Binding-site contacts:
Ligand atom O5 contacts residue LYS923 of chain 1.A at 3.3 Å (salt-bridge).
Ligand atom O4 contacts residue ASP764 of chain 1.A at 4.3 Å.
Ligand atom C4 contacts residue ASP764 of chain 1.A at 4.0 Å.
Ligand atom C2 contacts residue ASN898 of chain 1.A at 3.8 Å.
Ligand atom O2 contacts residue GLN895 of chain 1.A at 4.5 Å.
Ligand atom O2 contacts residue THR896 of chain 1.A at 3.3 Å.
Ligand atom O1 contacts residue ALA900 of chain 1.A at 4.3 Å.
Ligand atom C5 contacts residue ALA924 of chain 1.A at 4.3 Å (hydrophobic).
Ligand atom C6 contacts residue LYS923 of chain 1.A at 4.3 Å.
Ligand atom O5 contacts residue ILE922 of chain 1.A at 3.3 Å.
Ligand atom O2 contacts residue ASN898 of chain 1.A at 3.7 Å.
Ligand atom C2 contacts residue PRO897 of chain 1.A at 4.2 Å (hydrophobic).
Ligand atom C6 contacts residue ALA924 of chain 1.A at 4.4 Å (hydrophobic).
Ligand atom O3 contacts residue ASP764 of chain 1.A at 3.0 Å (salt-bridge).
Ligand atom O4 contacts residue ARG899 of chain 1.A at 3.2 Å.
Ligand atom C6 contacts residue ILE922 of chain 1.A at 4.1 Å (hydrophobic).
Ligand atom C2 contacts residue THR896 of chain 1.A at 3.5 Å.
Ligand atom O1 contacts residue THR896 of chain 1.A at 3.2 Å (h-bond).
Ligand atom O1 contacts residue PRO897 of chain 1.A at 3.7 Å.
Ligand atom O3 contacts residue ARG899 of chain 1.A at 3.9 Å.
Ligand atom O1 contacts residue ASN898 of chain 1.A at 2.9 Å (h-bond).
Ligand atom C3 contacts residue THR896 of chain 1.A at 4.4 Å.
Ligand atom O4 contacts residue THR896 of chain 1.A at 4.5 Å.
Ligand atom O5 contacts residue ALA924 of chain 1.A at 3.4 Å (h-bond).
Ligand atom O2 contacts residue PRO897 of chain 1.A at 3.7 Å.
Ligand atom C4 contacts residue ARG899 of chain 1.A at 3.9 Å.
Ligand atom C2 contacts residue ARG899 of chain 1.A at 3.6 Å.
Ligand atom N2 contacts residue ASN898 of chain 1.A at 4.0 Å.
Ligand atom C3 contacts residue ALA924 of chain 1.A at 4.2 Å (hydrophobic).
Ligand atom C1 contacts residue THR896 of chain 1.A at 4.3 Å.
Ligand atom C1 contacts residue ARG899 of chain 1.A at 4.1 Å.
Ligand atom N1 contacts residue THR896 of chain 1.A at 4.4 Å.
Ligand atom N2 contacts residue ILE922 of chain 1.A at 4.3 Å.
Ligand atom O4 contacts residue GLN859 of chain 1.A at 4.2 Å.
Ligand atom O1 contacts residue ARG899 of chain 1.A at 2.4 Å (salt-bridge).

Sequence of chain 1.A:
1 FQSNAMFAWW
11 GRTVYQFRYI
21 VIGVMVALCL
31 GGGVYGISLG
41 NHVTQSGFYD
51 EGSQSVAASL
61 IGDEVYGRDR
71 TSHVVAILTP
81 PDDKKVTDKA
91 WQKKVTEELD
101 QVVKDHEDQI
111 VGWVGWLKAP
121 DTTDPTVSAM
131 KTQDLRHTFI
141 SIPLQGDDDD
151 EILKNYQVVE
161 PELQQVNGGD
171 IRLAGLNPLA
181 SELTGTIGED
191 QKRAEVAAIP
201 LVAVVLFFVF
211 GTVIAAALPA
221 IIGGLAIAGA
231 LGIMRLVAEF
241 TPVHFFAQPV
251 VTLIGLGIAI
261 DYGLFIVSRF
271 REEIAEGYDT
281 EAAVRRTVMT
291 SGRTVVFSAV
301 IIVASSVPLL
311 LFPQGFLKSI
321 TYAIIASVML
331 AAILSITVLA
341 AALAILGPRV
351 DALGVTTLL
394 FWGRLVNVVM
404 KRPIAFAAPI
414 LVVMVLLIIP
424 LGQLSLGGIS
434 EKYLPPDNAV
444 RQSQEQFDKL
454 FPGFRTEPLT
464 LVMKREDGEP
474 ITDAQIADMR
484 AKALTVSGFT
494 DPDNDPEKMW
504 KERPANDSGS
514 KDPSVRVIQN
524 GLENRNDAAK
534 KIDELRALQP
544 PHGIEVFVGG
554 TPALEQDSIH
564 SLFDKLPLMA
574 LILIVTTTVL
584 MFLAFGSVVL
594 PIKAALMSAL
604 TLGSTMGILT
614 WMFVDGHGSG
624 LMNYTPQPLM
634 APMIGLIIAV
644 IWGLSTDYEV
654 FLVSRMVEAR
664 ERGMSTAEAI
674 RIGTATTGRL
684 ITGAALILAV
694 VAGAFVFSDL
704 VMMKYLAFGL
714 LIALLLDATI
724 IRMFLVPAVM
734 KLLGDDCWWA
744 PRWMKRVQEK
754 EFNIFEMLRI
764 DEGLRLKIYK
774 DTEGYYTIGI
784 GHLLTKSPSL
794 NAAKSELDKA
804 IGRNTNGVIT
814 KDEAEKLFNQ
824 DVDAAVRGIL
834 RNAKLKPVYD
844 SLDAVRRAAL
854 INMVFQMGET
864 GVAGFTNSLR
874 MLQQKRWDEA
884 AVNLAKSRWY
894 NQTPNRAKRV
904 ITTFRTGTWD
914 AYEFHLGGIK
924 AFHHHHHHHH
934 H

A small-molecule ligand and the protein it binds are described below.
Small molecule (SMILES): NC(=O)CN(CC(=O)O)CC(=O)O